A protein and the small-molecule ligand that binds it are described below.
Small molecule (SMILES): CC(=O)N[C@@H]1[C@@H](O)[C@H](O)[C@@H](CO)O[C@H]1O

Binding-site contacts:
Ligand atom C2 contacts residue ASN353 of chain 2.A at 3.4 Å.
Ligand atom C8 contacts residue PHE374 of chain 2.A at 4.2 Å (hydrophobic).
Ligand atom O7 contacts residue ASN353 of chain 2.A at 3.7 Å.
Ligand atom C1 contacts residue ASN353 of chain 2.A at 2.9 Å.
Ligand atom C5 contacts residue LEU369 of chain 2.A at 4.0 Å (hydrophobic).
Ligand atom C3 contacts residue LEU369 of chain 2.A at 4.2 Å (hydrophobic).
Ligand atom C5 contacts residue GLN359 of chain 2.A at 4.0 Å.
Ligand atom O5 contacts residue ASN353 of chain 2.A at 3.6 Å (h-bond).
Ligand atom C8 contacts residue ASN353 of chain 2.A at 3.5 Å.
Ligand atom C1 contacts residue GLN359 of chain 2.A at 4.2 Å.
Ligand atom N2 contacts residue LEU369 of chain 2.A at 3.1 Å (h-bond).
Ligand atom C7 contacts residue LEU369 of chain 2.A at 3.6 Å (hydrophobic).
Ligand atom C2 contacts residue LEU369 of chain 2.A at 4.2 Å (hydrophobic).
Ligand atom C8 contacts residue LEU369 of chain 2.A at 3.1 Å (hydrophobic).
Ligand atom O3 contacts residue LEU369 of chain 2.A at 4.5 Å.
Ligand atom C3 contacts residue ASN353 of chain 2.A at 4.4 Å.
Ligand atom O5 contacts residue GLN359 of chain 2.A at 3.6 Å.
Ligand atom C7 contacts residue ASN353 of chain 2.A at 3.1 Å.
Ligand atom O5 contacts residue LEU369 of chain 2.A at 4.5 Å.
Ligand atom O6 contacts residue GLN359 of chain 2.A at 3.7 Å.
Ligand atom C6 contacts residue GLN359 of chain 2.A at 4.3 Å.
Ligand atom N2 contacts residue ASN353 of chain 2.A at 2.8 Å (h-bond).

Sequence of chain 2.A:
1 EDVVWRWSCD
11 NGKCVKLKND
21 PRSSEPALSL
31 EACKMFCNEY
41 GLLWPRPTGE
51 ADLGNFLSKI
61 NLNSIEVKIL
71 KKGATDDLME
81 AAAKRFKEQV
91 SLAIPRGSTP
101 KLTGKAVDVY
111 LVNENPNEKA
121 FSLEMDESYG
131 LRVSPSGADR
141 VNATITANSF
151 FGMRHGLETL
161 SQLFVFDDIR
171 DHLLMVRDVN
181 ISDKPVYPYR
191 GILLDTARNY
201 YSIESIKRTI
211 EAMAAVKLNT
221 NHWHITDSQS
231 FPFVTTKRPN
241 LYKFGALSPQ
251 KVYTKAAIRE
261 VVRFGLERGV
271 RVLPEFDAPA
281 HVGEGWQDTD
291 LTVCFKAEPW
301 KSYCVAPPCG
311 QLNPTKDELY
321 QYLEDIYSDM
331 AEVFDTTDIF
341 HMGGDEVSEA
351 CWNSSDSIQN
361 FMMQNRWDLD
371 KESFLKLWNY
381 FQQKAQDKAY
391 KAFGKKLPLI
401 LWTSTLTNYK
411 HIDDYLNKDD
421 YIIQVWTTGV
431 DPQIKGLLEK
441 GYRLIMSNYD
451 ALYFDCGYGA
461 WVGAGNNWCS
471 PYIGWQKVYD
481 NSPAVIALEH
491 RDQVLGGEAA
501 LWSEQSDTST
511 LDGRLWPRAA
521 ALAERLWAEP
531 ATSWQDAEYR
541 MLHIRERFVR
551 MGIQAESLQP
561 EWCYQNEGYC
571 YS